This small molecule binds to this protein.
Small molecule (SMILES): CC(C)c1ccccc1-c1ccc(O[C@H](Cc2ccccc2)C(=O)O)cc1

Sequence of chain 1.A:
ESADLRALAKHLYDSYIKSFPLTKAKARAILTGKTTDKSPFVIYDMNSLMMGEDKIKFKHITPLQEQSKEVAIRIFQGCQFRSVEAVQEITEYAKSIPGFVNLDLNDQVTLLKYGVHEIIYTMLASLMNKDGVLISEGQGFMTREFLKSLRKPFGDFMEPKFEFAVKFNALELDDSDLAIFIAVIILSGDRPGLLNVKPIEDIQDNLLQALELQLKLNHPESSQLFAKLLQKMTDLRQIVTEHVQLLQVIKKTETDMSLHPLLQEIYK

Binding-site contacts:
Ligand atom CAE contacts residue PHE97 of chain 1.A at 3.6 Å (hydrophobic).
Ligand atom CAQ contacts residue ILE91 of chain 1.A at 3.9 Å (hydrophobic).
Ligand atom CAP contacts residue ILE151 of chain 1.A at 3.7 Å (hydrophobic).
Ligand atom CAR contacts residue GLY94 of chain 1.A at 3.5 Å.
Ligand atom CAG contacts residue HIS76 of chain 1.A at 3.6 Å.
Ligand atom CAF contacts residue PHE97 of chain 1.A at 2.9 Å (hydrophobic).
Ligand atom CAW contacts residue ILE151 of chain 1.A at 3.8 Å (hydrophobic).
Ligand atom CAG contacts residue PHE97 of chain 1.A at 4.0 Å (hydrophobic).
Ligand atom CAH contacts residue CYS95 of chain 1.A at 3.7 Å (hydrophobic).
Ligand atom CAM contacts residue LEU140 of chain 1.A at 4.0 Å (hydrophobic).
Ligand atom CAK contacts residue HIS76 of chain 1.A at 2.7 Å.
Ligand atom CAL contacts residue CYS95 of chain 1.A at 3.6 Å (hydrophobic).
Ligand atom OAD contacts residue SER152 of chain 1.A at 3.4 Å.
Ligand atom OAS contacts residue ILE151 of chain 1.A at 3.9 Å.
Ligand atom CAI contacts residue MET174 of chain 1.A at 3.2 Å (hydrophobic).
Ligand atom CAB contacts residue ILE151 of chain 1.A at 3.5 Å (hydrophobic).
Ligand atom OAS contacts residue PHE74 of chain 1.A at 3.5 Å.
Ligand atom CAJ contacts residue PHE97 of chain 1.A at 3.3 Å (hydrophobic).
Ligand atom CBA contacts residue HIS76 of chain 1.A at 3.4 Å.
Ligand atom CAU contacts residue GLY94 of chain 1.A at 4.0 Å.
Ligand atom CAB contacts residue LEU150 of chain 1.A at 3.0 Å (hydrophobic).
Ligand atom OAC contacts residue ILE151 of chain 1.A at 3.5 Å.
Ligand atom CAQ contacts residue MET158 of chain 1.A at 4.0 Å (hydrophobic).
Ligand atom CAR contacts residue HIS76 of chain 1.A at 3.2 Å.
Ligand atom OAC contacts residue PHE74 of chain 1.A at 3.8 Å.
Ligand atom CAU contacts residue HIS76 of chain 1.A at 3.3 Å.
Ligand atom CAN contacts residue ILE151 of chain 1.A at 3.6 Å (hydrophobic).
Ligand atom CAI contacts residue CYS95 of chain 1.A at 3.9 Å (hydrophobic).
Ligand atom CAH contacts residue MET174 of chain 1.A at 3.6 Å (hydrophobic).
Ligand atom CAU contacts residue PHE97 of chain 1.A at 3.8 Å (hydrophobic).
Ligand atom CAZ contacts residue ARG98 of chain 1.A at 3.6 Å.
Ligand atom CAK contacts residue PHE97 of chain 1.A at 4.0 Å (hydrophobic).
Ligand atom CAV contacts residue ILE151 of chain 1.A at 4.0 Å (hydrophobic).
Ligand atom CAK contacts residue GLY94 of chain 1.A at 3.8 Å.
Ligand atom CAT contacts residue SER152 of chain 1.A at 3.6 Å.
Ligand atom OAS contacts residue HIS76 of chain 1.A at 3.9 Å.
Ligand atom OAC contacts residue SER152 of chain 1.A at 3.0 Å.
Ligand atom CAX contacts residue CYS95 of chain 1.A at 4.0 Å (hydrophobic).
Ligand atom CAA contacts residue ARG98 of chain 1.A at 3.2 Å.
Ligand atom CAO contacts residue MET158 of chain 1.A at 3.8 Å (hydrophobic).